Sequence of chain 2.A:
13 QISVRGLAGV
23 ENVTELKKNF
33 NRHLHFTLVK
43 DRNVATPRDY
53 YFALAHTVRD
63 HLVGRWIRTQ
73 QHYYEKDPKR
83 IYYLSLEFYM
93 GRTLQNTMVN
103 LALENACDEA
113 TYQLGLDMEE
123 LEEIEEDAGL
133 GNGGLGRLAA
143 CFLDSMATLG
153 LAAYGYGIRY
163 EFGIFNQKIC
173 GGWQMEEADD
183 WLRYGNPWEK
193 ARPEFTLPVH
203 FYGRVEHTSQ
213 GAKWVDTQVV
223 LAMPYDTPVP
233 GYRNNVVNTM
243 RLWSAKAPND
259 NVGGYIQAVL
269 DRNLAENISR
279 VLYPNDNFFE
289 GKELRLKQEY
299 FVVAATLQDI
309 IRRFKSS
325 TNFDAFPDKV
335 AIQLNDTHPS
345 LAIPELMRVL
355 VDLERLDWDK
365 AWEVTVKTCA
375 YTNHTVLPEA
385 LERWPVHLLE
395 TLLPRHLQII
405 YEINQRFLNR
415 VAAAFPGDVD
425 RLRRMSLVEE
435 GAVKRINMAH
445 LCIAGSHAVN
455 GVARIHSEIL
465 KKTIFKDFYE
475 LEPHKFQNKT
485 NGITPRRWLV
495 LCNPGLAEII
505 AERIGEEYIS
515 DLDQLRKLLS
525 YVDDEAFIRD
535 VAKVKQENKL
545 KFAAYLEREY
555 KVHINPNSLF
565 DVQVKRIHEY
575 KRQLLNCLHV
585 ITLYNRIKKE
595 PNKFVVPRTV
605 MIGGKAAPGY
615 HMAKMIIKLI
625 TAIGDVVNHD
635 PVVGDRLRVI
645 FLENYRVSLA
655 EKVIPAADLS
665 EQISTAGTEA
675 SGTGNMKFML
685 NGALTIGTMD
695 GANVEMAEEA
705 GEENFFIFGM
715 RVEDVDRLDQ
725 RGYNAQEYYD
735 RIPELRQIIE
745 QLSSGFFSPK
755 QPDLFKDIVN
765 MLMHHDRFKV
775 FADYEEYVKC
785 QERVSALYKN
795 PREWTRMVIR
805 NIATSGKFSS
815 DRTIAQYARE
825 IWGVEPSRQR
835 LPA

Binding-site contacts:
Ligand atom F3 contacts residue PHE287 of chain 2.A at 3.4 Å.
Ligand atom F2 contacts residue ASN283 of chain 2.A at 3.5 Å.
Ligand atom O3 contacts residue GLY676 of chain 2.A at 3.2 Å (h-bond).
Ligand atom O3 contacts residue GLU673 of chain 2.A at 2.7 Å (salt-bridge).
Ligand atom O5 contacts residue LEU137 of chain 2.A at 3.4 Å (h-bond).
Ligand atom C3 contacts residue GLU673 of chain 2.A at 3.3 Å.
Ligand atom C6 contacts residue LEU137 of chain 2.A at 3.8 Å (hydrophobic).
Ligand atom O4 contacts residue ASN485 of chain 2.A at 3.6 Å.
Ligand atom C9 contacts residue ASP284 of chain 2.A at 3.8 Å.
Ligand atom C6 contacts residue HIS378 of chain 2.A at 3.5 Å.
Ligand atom O4 contacts residue SER675 of chain 2.A at 3.6 Å.
Ligand atom C5 contacts residue GLY136 of chain 2.A at 3.6 Å.
Ligand atom F3 contacts residue ASN283 of chain 2.A at 3.8 Å.
Ligand atom C4 contacts residue GLY676 of chain 2.A at 3.8 Å.
Ligand atom O7 contacts residue LEU137 of chain 2.A at 3.0 Å (h-bond).
Ligand atom C14 contacts residue GLU89 of chain 2.A at 3.7 Å.
Ligand atom O6 contacts residue HIS378 of chain 2.A at 2.8 Å (h-bond).
Ligand atom O6 contacts residue ASN485 of chain 2.A at 2.8 Å (h-bond).
Ligand atom F1 contacts residue ALA384 of chain 2.A at 3.4 Å.
Ligand atom C11 contacts residue ASP284 of chain 2.A at 3.6 Å.
Ligand atom O2 contacts residue TYR574 of chain 2.A at 3.1 Å (h-bond).
Ligand atom O3 contacts residue ALA674 of chain 2.A at 3.3 Å (h-bond).
Ligand atom C13 contacts residue ASN283 of chain 2.A at 3.6 Å.
Ligand atom C7 contacts residue LEU137 of chain 2.A at 3.5 Å (hydrophobic).
Ligand atom C13 contacts residue HIS342 of chain 2.A at 3.8 Å.
Ligand atom C12 contacts residue ASN283 of chain 2.A at 3.7 Å.
Ligand atom C2 contacts residue HIS378 of chain 2.A at 3.5 Å.
Ligand atom O2 contacts residue GLU673 of chain 2.A at 3.2 Å (salt-bridge).
Ligand atom O7 contacts residue GLY136 of chain 2.A at 3.5 Å (h-bond).
Ligand atom C6 contacts residue ASN485 of chain 2.A at 3.4 Å.
Ligand atom F3 contacts residue PHE286 of chain 2.A at 3.5 Å.
Ligand atom O6 contacts residue LEU140 of chain 2.A at 3.8 Å.
Ligand atom C6 contacts residue GLY136 of chain 2.A at 3.5 Å.
Ligand atom O8 contacts residue ASN134 of chain 2.A at 3.8 Å.
Ligand atom C10 contacts residue ASP284 of chain 2.A at 3.2 Å.
Ligand atom O8 contacts residue ASP284 of chain 2.A at 3.6 Å.
Ligand atom O5 contacts residue HIS378 of chain 2.A at 3.6 Å.
Ligand atom C5 contacts residue LEU137 of chain 2.A at 3.6 Å (hydrophobic).
Ligand atom O4 contacts residue GLY676 of chain 2.A at 2.8 Å (h-bond).
Ligand atom O3 contacts residue SER675 of chain 2.A at 3.1 Å (h-bond).

A protein and the small-molecule ligand that binds it are described below.
Small molecule (SMILES): O=C(NC(=O)c1ccc(C(F)(F)F)cc1)N[C@@H]1O[C@H](CO)[C@@H](O)[C@H](O)[C@H]1O